The protein below binds the small molecule below.
Small molecule (SMILES): Nc1nc2c(ncn2[C@@H]2O[C@H](CO[P](=O)(O)O[P](=O)(O)NP(=O)(O)O)[C@@H](O)[C@H]2O)c(=O)[nH]1

Binding-site contacts:
Ligand atom PB contacts residue MG1 of chain 1.E at 3.2 Å.
Ligand atom O2' contacts residue PHE28 of chain 1.B at 3.5 Å.
Ligand atom N2 contacts residue ASP119 of chain 1.B at 2.9 Å (salt-bridge).
Ligand atom O1A contacts residue CYS18 of chain 1.B at 2.8 Å (h-bond).
Ligand atom O2G contacts residue MG1 of chain 1.E at 2.1 Å.
Ligand atom O6 contacts residue ASP119 of chain 1.B at 3.4 Å (salt-bridge).
Ligand atom O6 contacts residue ALA146 of chain 1.B at 2.8 Å (h-bond).
Ligand atom O6 contacts residue LYS147 of chain 1.B at 3.3 Å (salt-bridge).
Ligand atom N1 contacts residue ASP119 of chain 1.B at 2.8 Å (salt-bridge).
Ligand atom O1A contacts residue SER17 of chain 1.B at 3.3 Å (h-bond).
Ligand atom N2 contacts residue MET120 of chain 1.B at 3.5 Å (h-bond).
Ligand atom PG contacts residue MG1 of chain 1.E at 3.2 Å.
Ligand atom O1B contacts residue VAL14 of chain 1.B at 3.4 Å (h-bond).
Ligand atom O2' contacts residue ASN29 of chain 1.B at 2.6 Å (h-bond).
Ligand atom O6 contacts residue SER145 of chain 1.B at 3.4 Å.
Ligand atom O3G contacts residue LYS16 of chain 1.B at 2.6 Å (salt-bridge).
Ligand atom O1B contacts residue GLY13 of chain 1.B at 3.5 Å (h-bond).
Ligand atom O1G contacts residue SER12 of chain 1.B at 2.8 Å (h-bond).
Ligand atom O2B contacts residue SER17 of chain 1.B at 2.9 Å (h-bond).
Ligand atom N3B contacts residue MG1 of chain 1.E at 3.3 Å.
Ligand atom O2B contacts residue LYS16 of chain 1.B at 3.4 Å (salt-bridge).
Ligand atom O3G contacts residue SER12 of chain 1.B at 3.4 Å.
Ligand atom N7 contacts residue ASN116 of chain 1.B at 3.3 Å (h-bond).
Ligand atom O3' contacts residue SER31 of chain 1.B at 3.5 Å.
Ligand atom O6 contacts residue ASN116 of chain 1.B at 3.4 Å (h-bond).
Ligand atom O2G contacts residue THR35 of chain 1.B at 2.9 Å (h-bond).
Ligand atom O1G contacts residue THR34 of chain 1.B at 2.7 Å (h-bond).
Ligand atom O1B contacts residue LYS16 of chain 1.B at 2.8 Å (salt-bridge).
Ligand atom N3B contacts residue GLY13 of chain 1.B at 3.0 Å (h-bond).
Ligand atom C6 contacts residue LYS117 of chain 1.B at 3.4 Å.
Ligand atom O6 contacts residue LYS117 of chain 1.B at 3.5 Å.
Ligand atom O3G contacts residue GLY61 of chain 1.B at 2.6 Å (h-bond).
Ligand atom O1B contacts residue GLY15 of chain 1.B at 3.1 Å (h-bond).
Ligand atom O2' contacts residue PRO30 of chain 1.B at 3.3 Å (h-bond).
Ligand atom O3A contacts residue GLY15 of chain 1.B at 3.1 Å (h-bond).
Ligand atom O2B contacts residue MG1 of chain 1.E at 2.1 Å.
Ligand atom C5' contacts residue GLY13 of chain 1.B at 3.5 Å.
Ligand atom O3' contacts residue PRO30 of chain 1.B at 3.2 Å (h-bond).
Ligand atom O4' contacts residue LYS117 of chain 1.B at 3.2 Å (salt-bridge).
Ligand atom O1A contacts residue GLY15 of chain 1.B at 3.2 Å.

Sequence of chain 1.B:
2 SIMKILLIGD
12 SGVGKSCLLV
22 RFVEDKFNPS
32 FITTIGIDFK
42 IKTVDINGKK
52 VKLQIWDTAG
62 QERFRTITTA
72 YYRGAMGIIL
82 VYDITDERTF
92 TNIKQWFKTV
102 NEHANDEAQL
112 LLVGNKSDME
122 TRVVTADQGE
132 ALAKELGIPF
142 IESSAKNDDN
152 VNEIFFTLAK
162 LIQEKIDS